The protein below binds the small molecule below.
Small molecule (SMILES): CC(=O)N[C@@H]1[C@@H](O)[C@H](O)[C@@H](CO)O[C@H]1O

Binding-site contacts:
Ligand atom C5 contacts residue ASN343 of chain 1.D at 3.7 Å.
Ligand atom C8 contacts residue PHE338 of chain 1.D at 3.7 Å (hydrophobic).
Ligand atom C2 contacts residue ASN343 of chain 1.D at 2.5 Å.
Ligand atom O7 contacts residue PHE338 of chain 1.D at 4.3 Å.
Ligand atom C8 contacts residue PHE342 of chain 1.D at 3.7 Å (hydrophobic).
Ligand atom C7 contacts residue ASN343 of chain 1.D at 3.6 Å.
Ligand atom C7 contacts residue GLY339 of chain 1.D at 3.8 Å.
Ligand atom C4 contacts residue ASN343 of chain 1.D at 4.3 Å.
Ligand atom C3 contacts residue ASN343 of chain 1.D at 3.8 Å.
Ligand atom C7 contacts residue PHE338 of chain 1.D at 4.4 Å (hydrophobic).
Ligand atom O7 contacts residue GLY339 of chain 1.D at 3.3 Å.
Ligand atom C1 contacts residue ASN343 of chain 1.D at 1.5 Å.
Ligand atom O5 contacts residue ASN343 of chain 1.D at 2.4 Å (h-bond).
Ligand atom C8 contacts residue GLY339 of chain 1.D at 4.0 Å.
Ligand atom O7 contacts residue ASN343 of chain 1.D at 3.7 Å.
Ligand atom N2 contacts residue ASN343 of chain 1.D at 2.9 Å (h-bond).

Sequence of chain 1.D:
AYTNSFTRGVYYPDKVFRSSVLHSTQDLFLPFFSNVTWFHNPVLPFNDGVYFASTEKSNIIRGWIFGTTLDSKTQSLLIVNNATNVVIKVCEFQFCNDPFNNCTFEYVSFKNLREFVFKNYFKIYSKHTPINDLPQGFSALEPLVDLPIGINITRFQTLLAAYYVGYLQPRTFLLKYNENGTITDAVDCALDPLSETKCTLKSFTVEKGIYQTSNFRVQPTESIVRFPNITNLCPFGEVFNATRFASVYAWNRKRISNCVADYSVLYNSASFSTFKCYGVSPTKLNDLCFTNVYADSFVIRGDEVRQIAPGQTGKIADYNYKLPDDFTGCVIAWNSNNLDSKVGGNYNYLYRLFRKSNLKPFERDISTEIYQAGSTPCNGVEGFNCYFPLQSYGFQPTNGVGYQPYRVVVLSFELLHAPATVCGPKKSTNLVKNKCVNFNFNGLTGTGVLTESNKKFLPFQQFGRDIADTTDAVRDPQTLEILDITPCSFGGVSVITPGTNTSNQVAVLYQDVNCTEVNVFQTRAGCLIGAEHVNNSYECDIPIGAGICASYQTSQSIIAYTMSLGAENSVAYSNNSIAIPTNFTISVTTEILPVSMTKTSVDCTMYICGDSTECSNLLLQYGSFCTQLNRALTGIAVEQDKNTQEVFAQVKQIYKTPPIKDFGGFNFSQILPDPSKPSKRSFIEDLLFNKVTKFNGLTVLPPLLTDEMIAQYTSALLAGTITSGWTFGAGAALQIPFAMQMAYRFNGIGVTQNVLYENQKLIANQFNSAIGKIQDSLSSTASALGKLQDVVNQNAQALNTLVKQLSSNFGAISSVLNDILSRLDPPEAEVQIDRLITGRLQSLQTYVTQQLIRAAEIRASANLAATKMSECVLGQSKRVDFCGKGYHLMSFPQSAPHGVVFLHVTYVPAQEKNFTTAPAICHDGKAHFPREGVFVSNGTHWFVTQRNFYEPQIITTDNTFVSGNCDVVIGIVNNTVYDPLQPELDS